Sequence of chain 4.A:
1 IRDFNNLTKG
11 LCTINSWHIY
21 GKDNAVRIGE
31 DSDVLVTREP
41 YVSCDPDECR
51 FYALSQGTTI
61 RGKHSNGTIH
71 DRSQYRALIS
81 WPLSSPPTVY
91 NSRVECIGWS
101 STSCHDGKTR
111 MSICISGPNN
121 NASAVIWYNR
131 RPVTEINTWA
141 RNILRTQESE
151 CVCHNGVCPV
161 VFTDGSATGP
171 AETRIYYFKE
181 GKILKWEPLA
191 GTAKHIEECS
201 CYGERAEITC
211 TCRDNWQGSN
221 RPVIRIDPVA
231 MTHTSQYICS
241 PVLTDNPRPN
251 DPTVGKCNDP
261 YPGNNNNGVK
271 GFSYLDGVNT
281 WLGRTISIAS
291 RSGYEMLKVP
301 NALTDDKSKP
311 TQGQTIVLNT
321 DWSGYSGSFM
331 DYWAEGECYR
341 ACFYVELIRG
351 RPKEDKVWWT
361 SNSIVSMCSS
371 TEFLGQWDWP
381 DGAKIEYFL

A small-molecule ligand and the protein it binds are described below.
Small molecule (SMILES): CC(=O)N[C@@H]1[C@@H](O)[C@H](O)[C@@H](CO)O[C@H]1O

Binding-site contacts:
Ligand atom C8 contacts residue PHE4 of chain 4.A at 4.4 Å (hydrophobic).
Ligand atom C8 contacts residue ASN6 of chain 4.A at 4.4 Å.
Ligand atom C2 contacts residue ASN155 of chain 4.A at 4.1 Å.
Ligand atom N2 contacts residue ASN6 of chain 4.A at 3.0 Å (h-bond).
Ligand atom C3 contacts residue ASN155 of chain 4.A at 4.0 Å.
Ligand atom O5 contacts residue HIS154 of chain 4.A at 4.0 Å.
Ligand atom N2 contacts residue ASN155 of chain 4.A at 4.0 Å.
Ligand atom O5 contacts residue ASN155 of chain 4.A at 4.3 Å.
Ligand atom C1 contacts residue ASN155 of chain 4.A at 3.7 Å.
Ligand atom C7 contacts residue ASN6 of chain 4.A at 3.1 Å.
Ligand atom C1 contacts residue ASN6 of chain 4.A at 1.4 Å.
Ligand atom C2 contacts residue ASN6 of chain 4.A at 2.4 Å.
Ligand atom O7 contacts residue ASN6 of chain 4.A at 2.7 Å (h-bond).
Ligand atom C8 contacts residue ASP3 of chain 4.A at 3.8 Å.
Ligand atom O6 contacts residue VAL229 of chain 4.A at 3.7 Å.
Ligand atom C4 contacts residue ASN6 of chain 4.A at 4.2 Å.
Ligand atom O6 contacts residue HIS154 of chain 4.A at 2.9 Å (h-bond).
Ligand atom C5 contacts residue ASN155 of chain 4.A at 4.2 Å.
Ligand atom C3 contacts residue ASN6 of chain 4.A at 3.8 Å.
Ligand atom O5 contacts residue ASN6 of chain 4.A at 2.4 Å (h-bond).
Ligand atom C6 contacts residue HIS154 of chain 4.A at 4.2 Å.
Ligand atom C5 contacts residue ASN6 of chain 4.A at 3.7 Å.